This protein binds this small molecule.
Small molecule (SMILES): NCC(=O)O

Sequence of chain 2.A:
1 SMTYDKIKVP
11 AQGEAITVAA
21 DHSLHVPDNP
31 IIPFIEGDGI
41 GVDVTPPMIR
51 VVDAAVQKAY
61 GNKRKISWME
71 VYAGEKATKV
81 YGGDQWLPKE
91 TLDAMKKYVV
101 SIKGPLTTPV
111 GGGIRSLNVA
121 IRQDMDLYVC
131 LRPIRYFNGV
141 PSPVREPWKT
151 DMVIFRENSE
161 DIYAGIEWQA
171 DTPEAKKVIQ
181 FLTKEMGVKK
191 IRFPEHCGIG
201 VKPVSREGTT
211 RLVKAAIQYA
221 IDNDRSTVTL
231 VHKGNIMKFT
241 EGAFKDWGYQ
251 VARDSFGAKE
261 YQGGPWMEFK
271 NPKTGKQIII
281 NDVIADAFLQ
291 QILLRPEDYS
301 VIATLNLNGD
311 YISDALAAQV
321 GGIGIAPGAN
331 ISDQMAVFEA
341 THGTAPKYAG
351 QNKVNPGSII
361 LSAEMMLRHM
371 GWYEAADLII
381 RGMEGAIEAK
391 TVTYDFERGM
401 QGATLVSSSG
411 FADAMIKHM

Binding-site contacts:
Ligand atom O contacts residue SER332 of chain 2.A at 3.7 Å.
Ligand atom C contacts residue SER332 of chain 2.A at 4.4 Å.
Ligand atom O contacts residue MET335 of chain 2.A at 3.5 Å (h-bond).
Ligand atom N contacts residue ASP333 of chain 2.A at 4.3 Å.
Ligand atom O contacts residue VAL18 of chain 2.A at 4.3 Å.
Ligand atom OXT contacts residue VAL18 of chain 2.A at 4.1 Å.
Ligand atom C contacts residue GLN334 of chain 2.A at 4.2 Å.
Ligand atom O contacts residue GLN334 of chain 2.A at 3.0 Å (h-bond).
Ligand atom C contacts residue ASP333 of chain 2.A at 4.5 Å.
Ligand atom O contacts residue ASP333 of chain 2.A at 3.5 Å.
Ligand atom OXT contacts residue MET335 of chain 2.A at 3.8 Å.
Ligand atom C contacts residue MET335 of chain 2.A at 4.2 Å (hydrophobic).
Ligand atom N contacts residue VAL18 of chain 2.A at 3.7 Å.
Ligand atom C contacts residue VAL18 of chain 2.A at 4.1 Å (hydrophobic).